Binding-site contacts:
Ligand atom C1 contacts residue ASN237 of chain 3.A at 3.6 Å.
Ligand atom C8 contacts residue ASP238 of chain 3.A at 4.2 Å.
Ligand atom C1 contacts residue ASN166 of chain 3.A at 1.4 Å.
Ligand atom N2 contacts residue ASN237 of chain 3.A at 2.7 Å (h-bond).
Ligand atom C7 contacts residue ALA239 of chain 3.A at 3.9 Å (hydrophobic).
Ligand atom C8 contacts residue ASN237 of chain 3.A at 3.7 Å.
Ligand atom N2 contacts residue ASP238 of chain 3.A at 4.4 Å.
Ligand atom C7 contacts residue ASN166 of chain 3.A at 3.4 Å.
Ligand atom C5 contacts residue ASN166 of chain 3.A at 3.7 Å.
Ligand atom O7 contacts residue ASN166 of chain 3.A at 3.5 Å (h-bond).
Ligand atom C5 contacts residue ASN237 of chain 3.A at 3.7 Å.
Ligand atom C2 contacts residue ASN166 of chain 3.A at 2.2 Å.
Ligand atom O5 contacts residue ASN237 of chain 3.A at 4.2 Å.
Ligand atom N2 contacts residue ASN166 of chain 3.A at 2.7 Å (h-bond).
Ligand atom C7 contacts residue ASN237 of chain 3.A at 3.6 Å.
Ligand atom C3 contacts residue ASN166 of chain 3.A at 3.7 Å.
Ligand atom O5 contacts residue ASN166 of chain 3.A at 2.4 Å (h-bond).
Ligand atom C2 contacts residue ASN237 of chain 3.A at 3.5 Å.
Ligand atom C6 contacts residue ASN237 of chain 3.A at 4.4 Å.
Ligand atom C4 contacts residue ASN166 of chain 3.A at 4.1 Å.
Ligand atom N2 contacts residue ALA239 of chain 3.A at 4.4 Å.
Ligand atom C3 contacts residue ASN237 of chain 3.A at 3.9 Å.
Ligand atom O7 contacts residue ALA239 of chain 3.A at 4.1 Å.
Ligand atom C8 contacts residue SER218 of chain 1.A at 3.4 Å.
Ligand atom C8 contacts residue ALA239 of chain 3.A at 3.6 Å (hydrophobic).

The small molecule below binds the protein below.
Small molecule (SMILES): CC(=O)N[C@@H]1[C@@H](O)[C@H](O)[C@@H](CO)O[C@H]1O

Sequence of chain 3.A:
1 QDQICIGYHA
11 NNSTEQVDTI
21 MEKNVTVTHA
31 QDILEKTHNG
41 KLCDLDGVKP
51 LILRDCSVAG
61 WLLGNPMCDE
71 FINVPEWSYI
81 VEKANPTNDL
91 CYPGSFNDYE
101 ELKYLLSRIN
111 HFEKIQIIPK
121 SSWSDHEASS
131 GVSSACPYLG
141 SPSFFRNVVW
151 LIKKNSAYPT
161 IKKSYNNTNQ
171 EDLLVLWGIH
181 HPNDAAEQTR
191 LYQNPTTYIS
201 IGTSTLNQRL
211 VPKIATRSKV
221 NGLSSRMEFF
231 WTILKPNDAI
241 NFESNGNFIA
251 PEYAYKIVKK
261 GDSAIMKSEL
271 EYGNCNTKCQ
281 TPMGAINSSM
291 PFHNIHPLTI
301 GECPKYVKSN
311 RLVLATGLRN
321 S

Sequence of chain 1.A:
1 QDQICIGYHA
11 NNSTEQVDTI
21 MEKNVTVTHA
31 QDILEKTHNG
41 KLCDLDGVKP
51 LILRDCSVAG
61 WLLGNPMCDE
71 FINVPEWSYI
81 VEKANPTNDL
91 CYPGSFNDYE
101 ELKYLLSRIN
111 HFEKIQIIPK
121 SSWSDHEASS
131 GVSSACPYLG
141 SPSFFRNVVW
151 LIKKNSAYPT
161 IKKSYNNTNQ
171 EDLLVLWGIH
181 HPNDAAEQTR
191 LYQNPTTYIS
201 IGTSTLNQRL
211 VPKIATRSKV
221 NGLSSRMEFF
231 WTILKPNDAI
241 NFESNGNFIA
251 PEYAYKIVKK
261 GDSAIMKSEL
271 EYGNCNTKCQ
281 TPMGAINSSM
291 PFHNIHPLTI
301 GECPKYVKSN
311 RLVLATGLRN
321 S